Sequence of chain 1.B:
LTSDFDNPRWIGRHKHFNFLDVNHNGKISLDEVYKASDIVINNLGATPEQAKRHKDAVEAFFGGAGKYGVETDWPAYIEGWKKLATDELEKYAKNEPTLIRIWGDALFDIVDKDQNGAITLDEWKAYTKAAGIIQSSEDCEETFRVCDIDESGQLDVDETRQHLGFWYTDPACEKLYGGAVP

Binding-site contacts:
Ligand atom C15 contacts residue PHE115 of chain 1.B at 3.7 Å (hydrophobic).
Ligand atom N4 contacts residue TRP110 of chain 1.B at 3.7 Å.
Ligand atom O32 contacts residue TYR134 of chain 1.B at 3.7 Å.
Ligand atom O18 contacts residue TRP175 of chain 1.B at 3.4 Å (h-bond).
Ligand atom C21 contacts residue TRP88 of chain 1.B at 3.2 Å (hydrophobic).
Ligand atom C3 contacts residue TYR186 of chain 1.B at 3.3 Å (hydrophobic).
Ligand atom C27 contacts residue TYR134 of chain 1.B at 3.5 Å (hydrophobic).
Ligand atom O18 contacts residue HIS171 of chain 1.B at 3.0 Å (h-bond).
Ligand atom N7 contacts residue MSE21 of chain 1.B at 3.7 Å.
Ligand atom O32 contacts residue TYR186 of chain 1.B at 2.9 Å (h-bond).
Ligand atom O18 contacts residue TYR186 of chain 1.B at 3.0 Å (h-bond).
Ligand atom C22 contacts residue TYR84 of chain 1.B at 3.2 Å (hydrophobic).
Ligand atom N1 contacts residue TYR134 of chain 1.B at 2.9 Å (h-bond).
Ligand atom C14 contacts residue HIS171 of chain 1.B at 3.4 Å.
Ligand atom O25 contacts residue HIS18 of chain 1.B at 2.8 Å (h-bond).
Ligand atom C26 contacts residue TYR134 of chain 1.B at 3.7 Å (hydrophobic).
Ligand atom C22 contacts residue MSE21 of chain 1.B at 3.5 Å.
Ligand atom C13 contacts residue GLY111 of chain 1.B at 3.5 Å.
Ligand atom O25 contacts residue TYR84 of chain 1.B at 2.6 Å (h-bond).
Ligand atom C10 contacts residue LEU114 of chain 1.B at 3.7 Å (hydrophobic).
Ligand atom C16 contacts residue HIS171 of chain 1.B at 3.7 Å.
Ligand atom C13 contacts residue HIS171 of chain 1.B at 3.6 Å.
Ligand atom C21 contacts residue HIS18 of chain 1.B at 3.6 Å.
Ligand atom C22 contacts residue TRP88 of chain 1.B at 3.4 Å (hydrophobic).
Ligand atom C9 contacts residue TRP110 of chain 1.B at 3.6 Å (hydrophobic).
Ligand atom C24 contacts residue MSE21 of chain 1.B at 3.4 Å.
Ligand atom C13 contacts residue ILE107 of chain 1.B at 3.7 Å (hydrophobic).
Ligand atom O25 contacts residue MSE21 of chain 1.B at 3.6 Å.
Ligand atom O17 contacts residue GLY111 of chain 1.B at 3.6 Å.
Ligand atom C2 contacts residue TYR134 of chain 1.B at 3.7 Å (hydrophobic).
Ligand atom C15 contacts residue HIS171 of chain 1.B at 3.5 Å.
Ligand atom C10 contacts residue TYR134 of chain 1.B at 3.6 Å (hydrophobic).
Ligand atom C22 contacts residue HIS18 of chain 1.B at 3.6 Å.
Ligand atom O25 contacts residue TRP88 of chain 1.B at 3.2 Å (h-bond).
Ligand atom C23 contacts residue TYR84 of chain 1.B at 3.2 Å (hydrophobic).
Ligand atom O17 contacts residue MSE167 of chain 1.B at 3.6 Å.
Ligand atom C28 contacts residue TYR134 of chain 1.B at 3.6 Å (hydrophobic).
Ligand atom C23 contacts residue MSE21 of chain 1.B at 3.3 Å.
Ligand atom C5 contacts residue TRP175 of chain 1.B at 3.7 Å (hydrophobic).
Ligand atom C14 contacts residue GLY111 of chain 1.B at 3.6 Å.

A protein and the small-molecule ligand that binds it are described below.
Small molecule (SMILES): O=C1N2C=C(c3ccc(O)cc3)NC(CC3CCCC3)C2=N[C@@]1(Cc1ccc(O)cc1)OO